Binding-site contacts:
Ligand atom C24 contacts residue CYS222 of chain 1.A at 3.9 Å (hydrophobic).
Ligand atom C25 contacts residue CYS222 of chain 1.A at 3.7 Å (hydrophobic).
Ligand atom C10 contacts residue TRP218 of chain 1.A at 3.6 Å (hydrophobic).
Ligand atom N27 contacts residue ARG220 of chain 1.A at 3.6 Å (salt-bridge).
Ligand atom C6 contacts residue GLN195 of chain 1.A at 3.9 Å.
Ligand atom C9 contacts residue GLY219 of chain 1.A at 3.9 Å.
Ligand atom C20 contacts residue GLN195 of chain 1.A at 3.6 Å.
Ligand atom C9 contacts residue VAL216 of chain 1.A at 3.9 Å (hydrophobic).
Ligand atom N17 contacts residue ASP192 of chain 1.A at 2.9 Å (salt-bridge).
Ligand atom C16 contacts residue GLY221 of chain 1.A at 3.9 Å.
Ligand atom O19 contacts residue GLN195 of chain 1.A at 3.5 Å.
Ligand atom N18 contacts residue SER193 of chain 1.A at 3.6 Å.
Ligand atom C5 contacts residue GLN195 of chain 1.A at 3.8 Å.
Ligand atom C16 contacts residue ASP192 of chain 1.A at 3.6 Å.
Ligand atom N26 contacts residue CYS222 of chain 1.A at 3.3 Å (h-bond).
Ligand atom C9 contacts residue TRP218 of chain 1.A at 3.6 Å (hydrophobic).
Ligand atom C2 contacts residue SER217 of chain 1.A at 3.9 Å.
Ligand atom C10 contacts residue GLY219 of chain 1.A at 3.7 Å.
Ligand atom C25 contacts residue GLN195 of chain 1.A at 3.9 Å.
Ligand atom N17 contacts residue SER193 of chain 1.A at 2.9 Å (h-bond).
Ligand atom N26 contacts residue GLY221 of chain 1.A at 3.9 Å.
Ligand atom C37 contacts residue GLN195 of chain 1.A at 3.9 Å.
Ligand atom N17 contacts residue GLY229 of chain 1.A at 3.2 Å.
Ligand atom C37 contacts residue SER145 of chain 1.A at 3.4 Å.
Ligand atom C2 contacts residue SER198 of chain 1.A at 3.2 Å.
Ligand atom N18 contacts residue GLY221 of chain 1.A at 2.8 Å (h-bond).
Ligand atom C9 contacts residue SER217 of chain 1.A at 3.9 Å.
Ligand atom C12 contacts residue GLY219 of chain 1.A at 3.9 Å.
Ligand atom C1 contacts residue SER198 of chain 1.A at 3.7 Å.
Ligand atom C12 contacts residue GLY221 of chain 1.A at 3.6 Å.
Ligand atom O35 contacts residue SER145 of chain 1.A at 3.5 Å (h-bond).
Ligand atom C28 contacts residue GLY221 of chain 1.A at 3.1 Å.
Ligand atom N18 contacts residue CYS222 of chain 1.A at 3.9 Å.
Ligand atom N27 contacts residue GLY221 of chain 1.A at 3.2 Å.
Ligand atom C37 contacts residue LYS142 of chain 1.A at 3.6 Å.
Ligand atom C28 contacts residue GLY219 of chain 1.A at 3.5 Å.
Ligand atom C37 contacts residue CYS194 of chain 1.A at 3.8 Å (hydrophobic).
Ligand atom C11 contacts residue GLY219 of chain 1.A at 3.7 Å.
Ligand atom N18 contacts residue ASP192 of chain 1.A at 3.0 Å (salt-bridge).
Ligand atom C16 contacts residue SER193 of chain 1.A at 3.4 Å.

The small molecule below binds the protein below.
Small molecule (SMILES): [H]/N=C(\N)c1ccc2ccc(OC)c(-c3cnn(S(C)(=O)=O)c3)c2c1

Sequence of chain 1.A:
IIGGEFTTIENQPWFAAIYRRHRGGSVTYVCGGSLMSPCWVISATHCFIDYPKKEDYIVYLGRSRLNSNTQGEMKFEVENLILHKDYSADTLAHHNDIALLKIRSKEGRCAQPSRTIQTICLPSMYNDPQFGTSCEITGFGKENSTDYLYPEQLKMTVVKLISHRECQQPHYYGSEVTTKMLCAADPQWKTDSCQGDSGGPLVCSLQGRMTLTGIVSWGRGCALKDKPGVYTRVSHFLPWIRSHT